Sequence of chain 2.A:
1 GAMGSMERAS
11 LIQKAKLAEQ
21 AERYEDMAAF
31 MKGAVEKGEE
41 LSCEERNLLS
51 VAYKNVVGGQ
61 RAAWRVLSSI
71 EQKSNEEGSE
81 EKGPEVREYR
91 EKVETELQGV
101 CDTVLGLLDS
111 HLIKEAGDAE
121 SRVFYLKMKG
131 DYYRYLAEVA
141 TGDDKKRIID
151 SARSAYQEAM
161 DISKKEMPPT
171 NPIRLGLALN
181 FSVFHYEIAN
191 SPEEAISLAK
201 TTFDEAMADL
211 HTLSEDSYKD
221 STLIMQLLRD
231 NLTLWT

Sequence of chain 2.B:
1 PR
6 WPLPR

A protein and the small-molecule ligand that binds it are described below.
Small molecule (SMILES): CN(C)CCSSCCNC(=O)[C@H]1CCCN(C(=O)c2cc(Cl)c(O)c(Cl)c2)C1

Binding-site contacts:
Ligand atom C09 contacts residue ASP220 of chain 2.A at 4.0 Å.
Ligand atom C12 contacts residue TRP6 of chain 2.B at 3.5 Å (hydrophobic).
Ligand atom C20 contacts residue ASN47 of chain 2.A at 3.9 Å.
Ligand atom O21 contacts residue ILE224 of chain 2.A at 3.8 Å.
Ligand atom CL15 contacts residue ILE173 of chain 2.A at 4.0 Å.
Ligand atom O21 contacts residue TRP6 of chain 2.B at 3.0 Å (h-bond).
Ligand atom C16 contacts residue SER50 of chain 2.A at 3.9 Å.
Ligand atom CL15 contacts residue TRP6 of chain 2.B at 4.0 Å.
Ligand atom C16 contacts residue PRO7 of chain 2.B at 3.9 Å (hydrophobic).
Ligand atom O21 contacts residue PRO172 of chain 2.A at 3.7 Å.
Ligand atom S01 contacts residue CYS43 of chain 2.A at 2.0 Å (h-bond).
Ligand atom O17 contacts residue PHE124 of chain 2.A at 3.5 Å.
Ligand atom O17 contacts residue SER50 of chain 2.A at 2.7 Å (h-bond).
Ligand atom C22 contacts residue ASN47 of chain 2.A at 3.6 Å.
Ligand atom C18 contacts residue ASN47 of chain 2.A at 3.8 Å.
Ligand atom C03 contacts residue CYS43 of chain 2.A at 3.9 Å (hydrophobic).
Ligand atom C07 contacts residue ASP220 of chain 2.A at 3.9 Å.
Ligand atom CL19 contacts residue ASN47 of chain 2.A at 3.7 Å.
Ligand atom C11 contacts residue PRO172 of chain 2.A at 4.1 Å (hydrophobic).
Ligand atom O17 contacts residue PRO7 of chain 2.B at 3.4 Å.
Ligand atom CL19 contacts residue SER50 of chain 2.A at 3.5 Å.
Ligand atom C14 contacts residue ILE173 of chain 2.A at 3.7 Å (hydrophobic).
Ligand atom C14 contacts residue TRP6 of chain 2.B at 3.8 Å (hydrophobic).
Ligand atom C02 contacts residue CYS43 of chain 2.A at 3.3 Å (hydrophobic).
Ligand atom S01 contacts residue ASN47 of chain 2.A at 3.4 Å (h-bond).
Ligand atom C09 contacts residue PRO172 of chain 2.A at 4.0 Å (hydrophobic).
Ligand atom CL19 contacts residue PRO7 of chain 2.B at 4.1 Å.
Ligand atom C12 contacts residue ILE173 of chain 2.A at 3.9 Å (hydrophobic).
Ligand atom C08 contacts residue PRO172 of chain 2.A at 3.3 Å (hydrophobic).
Ligand atom CL15 contacts residue LYS127 of chain 2.A at 3.4 Å.
Ligand atom C08 contacts residue ASP220 of chain 2.A at 3.4 Å.
Ligand atom N04 contacts residue CYS43 of chain 2.A at 4.1 Å.
Ligand atom C13 contacts residue TRP6 of chain 2.B at 3.3 Å (hydrophobic).
Ligand atom C11 contacts residue TRP6 of chain 2.B at 3.7 Å (hydrophobic).
Ligand atom S01 contacts residue GLU44 of chain 2.A at 3.6 Å (salt-bridge).
Ligand atom C05 contacts residue CYS43 of chain 2.A at 3.8 Å (hydrophobic).
Ligand atom C13 contacts residue ILE173 of chain 2.A at 3.4 Å (hydrophobic).
Ligand atom CL19 contacts residue VAL51 of chain 2.A at 3.8 Å.
Ligand atom C16 contacts residue PHE124 of chain 2.A at 3.8 Å (hydrophobic).
Ligand atom O23 contacts residue CYS43 of chain 2.A at 3.3 Å (h-bond).